A protein and the small-molecule ligand that binds it are described below.
Small molecule (SMILES): C[C@@H](c1c[nH]c2ccccc12)[C@H](N)C(=O)O

Sequence of chain 1.D:
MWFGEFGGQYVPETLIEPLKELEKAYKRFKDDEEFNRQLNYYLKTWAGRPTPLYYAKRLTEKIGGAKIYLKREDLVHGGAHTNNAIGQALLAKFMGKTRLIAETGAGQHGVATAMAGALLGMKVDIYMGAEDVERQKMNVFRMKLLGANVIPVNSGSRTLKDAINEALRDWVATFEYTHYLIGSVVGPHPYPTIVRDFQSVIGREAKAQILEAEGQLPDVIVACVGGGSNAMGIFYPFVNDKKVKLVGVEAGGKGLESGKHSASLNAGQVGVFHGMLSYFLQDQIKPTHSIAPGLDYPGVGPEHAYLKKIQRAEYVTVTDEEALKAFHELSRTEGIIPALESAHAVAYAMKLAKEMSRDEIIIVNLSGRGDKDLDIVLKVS

Binding-site contacts:
Ligand atom CE3 contacts residue PRO189 of chain 1.D at 3.6 Å (hydrophobic).
Ligand atom CAG contacts residue HIS275 of chain 1.D at 3.6 Å.
Ligand atom N contacts residue ILE183 of chain 1.D at 3.6 Å.
Ligand atom CZ3 contacts residue TYR192 of chain 1.D at 4.2 Å (hydrophobic).
Ligand atom NE1 contacts residue LEU169 of chain 1.D at 4.1 Å.
Ligand atom CH2 contacts residue LEU169 of chain 1.D at 3.6 Å (hydrophobic).
Ligand atom CH2 contacts residue PRO189 of chain 1.D at 3.5 Å (hydrophobic).
Ligand atom CA contacts residue GLU104 of chain 1.D at 3.6 Å.
Ligand atom CE3 contacts residue ILE183 of chain 1.D at 3.6 Å (hydrophobic).
Ligand atom O contacts residue VAL187 of chain 1.D at 4.1 Å.
Ligand atom CD1 contacts residue HIS275 of chain 1.D at 3.4 Å.
Ligand atom OXT contacts residue ILE183 of chain 1.D at 3.5 Å.
Ligand atom CD2 contacts residue HIS275 of chain 1.D at 4.2 Å.
Ligand atom CAG contacts residue TYR301 of chain 1.D at 3.2 Å (hydrophobic).
Ligand atom CZ2 contacts residue PRO189 of chain 1.D at 3.9 Å (hydrophobic).
Ligand atom CE2 contacts residue LEU169 of chain 1.D at 4.1 Å (hydrophobic).
Ligand atom CZ3 contacts residue TYR181 of chain 1.D at 3.6 Å (hydrophobic).
Ligand atom C contacts residue VAL187 of chain 1.D at 4.1 Å (hydrophobic).
Ligand atom NE1 contacts residue HIS275 of chain 1.D at 3.9 Å.
Ligand atom CG contacts residue HIS275 of chain 1.D at 4.1 Å.
Ligand atom OXT contacts residue GLU104 of chain 1.D at 3.8 Å.
Ligand atom CE2 contacts residue PRO189 of chain 1.D at 4.1 Å (hydrophobic).
Ligand atom C contacts residue GLU104 of chain 1.D at 3.7 Å.
Ligand atom CE2 contacts residue HIS275 of chain 1.D at 4.1 Å.
Ligand atom CZ3 contacts residue PRO189 of chain 1.D at 3.3 Å (hydrophobic).
Ligand atom O contacts residue TYR301 of chain 1.D at 3.8 Å.
Ligand atom CD1 contacts residue ILE165 of chain 1.D at 3.9 Å (hydrophobic).
Ligand atom CAG contacts residue VAL187 of chain 1.D at 3.8 Å (hydrophobic).
Ligand atom N contacts residue ILE165 of chain 1.D at 4.1 Å.
Ligand atom CZ2 contacts residue LEU169 of chain 1.D at 3.3 Å (hydrophobic).
Ligand atom CD2 contacts residue PRO189 of chain 1.D at 4.0 Å (hydrophobic).
Ligand atom N contacts residue GLU104 of chain 1.D at 2.6 Å (salt-bridge).
Ligand atom CH2 contacts residue TYR181 of chain 1.D at 4.0 Å (hydrophobic).
Ligand atom CE3 contacts residue TYR181 of chain 1.D at 3.9 Å (hydrophobic).
Ligand atom CZ3 contacts residue ILE183 of chain 1.D at 4.2 Å (hydrophobic).
Ligand atom CE3 contacts residue GLY188 of chain 1.D at 4.1 Å.
Ligand atom OXT contacts residue VAL187 of chain 1.D at 3.9 Å.
Ligand atom N contacts residue TYR181 of chain 1.D at 2.8 Å (h-bond).
Ligand atom CAG contacts residue GLY188 of chain 1.D at 4.0 Å.
Ligand atom NE1 contacts residue ILE165 of chain 1.D at 4.0 Å.